Sequence of chain 28.A:
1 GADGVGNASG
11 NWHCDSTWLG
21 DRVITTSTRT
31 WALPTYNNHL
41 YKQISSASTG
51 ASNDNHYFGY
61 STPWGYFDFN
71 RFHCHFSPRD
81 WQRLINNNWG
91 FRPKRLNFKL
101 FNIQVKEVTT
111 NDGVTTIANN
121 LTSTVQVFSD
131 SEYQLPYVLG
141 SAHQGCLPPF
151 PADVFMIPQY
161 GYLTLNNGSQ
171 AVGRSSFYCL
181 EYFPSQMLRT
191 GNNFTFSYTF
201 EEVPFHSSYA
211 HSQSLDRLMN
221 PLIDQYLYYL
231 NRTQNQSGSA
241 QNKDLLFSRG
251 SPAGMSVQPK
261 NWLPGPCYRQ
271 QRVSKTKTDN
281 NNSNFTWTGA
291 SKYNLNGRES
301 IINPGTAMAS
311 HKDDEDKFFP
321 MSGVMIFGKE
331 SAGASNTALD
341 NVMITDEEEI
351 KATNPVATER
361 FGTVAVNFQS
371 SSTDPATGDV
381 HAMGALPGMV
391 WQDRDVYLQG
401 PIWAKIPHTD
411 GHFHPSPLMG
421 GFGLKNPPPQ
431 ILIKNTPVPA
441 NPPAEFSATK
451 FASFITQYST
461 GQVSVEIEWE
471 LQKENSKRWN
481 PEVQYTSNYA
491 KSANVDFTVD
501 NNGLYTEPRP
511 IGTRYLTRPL

Binding-site contacts:
Ligand atom O2 contacts residue ASN231 of chain 28.A at 4.2 Å.
Ligand atom O2 contacts residue ARG232 of chain 28.A at 4.5 Å.
Ligand atom C10 contacts residue SER256 of chain 28.A at 4.2 Å.
Ligand atom O1A contacts residue ARG232 of chain 28.A at 3.5 Å.
Ligand atom C11 contacts residue ALA253 of chain 28.A at 3.6 Å (hydrophobic).
Ligand atom C3 contacts residue ASN231 of chain 28.A at 3.9 Å.
Ligand atom C4 contacts residue ASN231 of chain 28.A at 3.5 Å.
Ligand atom C11 contacts residue SER256 of chain 28.A at 4.3 Å.
Ligand atom O1A contacts residue ASN231 of chain 28.A at 2.7 Å (h-bond).
Ligand atom O4 contacts residue ASN231 of chain 28.A at 4.2 Å.
Ligand atom C5 contacts residue ASN231 of chain 28.A at 4.5 Å.
Ligand atom C1 contacts residue ARG232 of chain 28.A at 3.6 Å.
Ligand atom C2 contacts residue ASN231 of chain 28.A at 4.1 Å.
Ligand atom O4 contacts residue VAL257 of chain 28.A at 3.1 Å.
Ligand atom C11 contacts residue GLY254 of chain 28.A at 3.6 Å.
Ligand atom C4 contacts residue VAL257 of chain 28.A at 4.4 Å (hydrophobic).
Ligand atom C1 contacts residue ASN231 of chain 28.A at 3.6 Å.
Ligand atom O1B contacts residue ASN231 of chain 28.A at 4.3 Å.
Ligand atom O1B contacts residue ARG232 of chain 28.A at 2.5 Å (salt-bridge).
Ligand atom O10 contacts residue SER256 of chain 28.A at 3.5 Å (h-bond).

A small-molecule ligand and the protein it binds are described below.
Small molecule (SMILES): CC(=O)N[C@H]1[C@H]([C@H](O)[C@H](O)CO)O[C@@](O)(C(=O)O)C[C@@H]1O